Sequence of chain 1.B:
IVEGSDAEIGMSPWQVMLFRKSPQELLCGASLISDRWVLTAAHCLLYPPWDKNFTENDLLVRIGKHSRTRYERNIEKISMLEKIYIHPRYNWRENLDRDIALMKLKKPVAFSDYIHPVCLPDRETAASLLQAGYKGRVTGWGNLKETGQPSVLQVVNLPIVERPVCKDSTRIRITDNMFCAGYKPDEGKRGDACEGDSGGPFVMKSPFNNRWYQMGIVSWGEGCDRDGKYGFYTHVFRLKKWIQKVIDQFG

Binding-site contacts:
Ligand atom N2 contacts residue LEU46 of chain 1.B at 4.4 Å.
Ligand atom C3 contacts residue ASN53 of chain 1.B at 3.7 Å.
Ligand atom C7 contacts residue LEU46 of chain 1.B at 3.9 Å (hydrophobic).
Ligand atom C4 contacts residue ASN53 of chain 1.B at 4.1 Å.
Ligand atom C2 contacts residue ASN53 of chain 1.B at 2.4 Å.
Ligand atom O7 contacts residue TRP92 of chain 1.B at 4.5 Å.
Ligand atom C7 contacts residue ASN53 of chain 1.B at 3.8 Å.
Ligand atom O5 contacts residue ASN53 of chain 1.B at 2.2 Å (h-bond).
Ligand atom C8 contacts residue ASN53 of chain 1.B at 4.3 Å.
Ligand atom C8 contacts residue LEU46 of chain 1.B at 3.8 Å (hydrophobic).
Ligand atom C5 contacts residue ASN53 of chain 1.B at 3.6 Å.
Ligand atom O7 contacts residue LEU46 of chain 1.B at 3.9 Å.
Ligand atom N2 contacts residue ASN53 of chain 1.B at 2.9 Å (h-bond).
Ligand atom C1 contacts residue ASN53 of chain 1.B at 1.4 Å.
Ligand atom O7 contacts residue PRO48 of chain 1.B at 4.2 Å.

This small molecule binds to this protein.
Small molecule (SMILES): CC(=O)N[C@@H]1[C@@H](O)[C@H](O)[C@@H](CO)O[C@H]1O